The protein below binds the small molecule below.
Small molecule (SMILES): Nc1ncnc2c1ncn2[C@H]1C[C@H](O)[C@@H](COP(=O)(O)O)O1

Sequence of chain 1.S:
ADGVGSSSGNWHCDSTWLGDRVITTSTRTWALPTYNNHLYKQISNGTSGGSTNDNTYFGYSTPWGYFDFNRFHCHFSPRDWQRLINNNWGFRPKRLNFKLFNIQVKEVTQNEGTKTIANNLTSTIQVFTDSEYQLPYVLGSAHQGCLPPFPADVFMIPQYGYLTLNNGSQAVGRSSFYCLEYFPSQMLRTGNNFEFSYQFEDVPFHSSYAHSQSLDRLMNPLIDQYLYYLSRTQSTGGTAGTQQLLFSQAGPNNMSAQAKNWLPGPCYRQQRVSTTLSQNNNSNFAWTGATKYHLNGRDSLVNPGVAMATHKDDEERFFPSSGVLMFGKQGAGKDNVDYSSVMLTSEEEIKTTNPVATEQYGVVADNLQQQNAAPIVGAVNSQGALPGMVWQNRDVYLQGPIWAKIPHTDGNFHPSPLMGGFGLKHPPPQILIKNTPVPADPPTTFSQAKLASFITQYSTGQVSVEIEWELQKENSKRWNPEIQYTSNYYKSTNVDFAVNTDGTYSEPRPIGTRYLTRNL

Binding-site contacts:
Ligand atom C4 contacts residue PRO204 of chain 1.S at 4.0 Å (hydrophobic).
Ligand atom O5' contacts residue DC1 of chain 1.SC at 2.5 Å (h-bond).
Ligand atom OP1 contacts residue DC1 of chain 1.SC at 2.5 Å (h-bond).
Ligand atom C1' contacts residue PRO415 of chain 1.S at 3.7 Å (hydrophobic).
Ligand atom C2 contacts residue VAL203 of chain 1.S at 4.1 Å (hydrophobic).
Ligand atom C8 contacts residue SER416 of chain 1.S at 4.1 Å.
Ligand atom N6 contacts residue PHE422 of chain 1.S at 4.0 Å.
Ligand atom N9 contacts residue PRO415 of chain 1.S at 4.0 Å.
Ligand atom N9 contacts residue HIS414 of chain 1.S at 4.1 Å.
Ligand atom N1 contacts residue PRO415 of chain 1.S at 3.7 Å.
Ligand atom C4' contacts residue DC1 of chain 1.SC at 3.9 Å.
Ligand atom N7 contacts residue ASN393 of chain 1.S at 4.0 Å.
Ligand atom C6 contacts residue VAL203 of chain 1.S at 4.1 Å (hydrophobic).
Ligand atom C5 contacts residue PRO415 of chain 1.S at 3.7 Å (hydrophobic).
Ligand atom N7 contacts residue HIS414 of chain 1.S at 3.6 Å.
Ligand atom C2 contacts residue GLY423 of chain 1.S at 3.4 Å.
Ligand atom N3 contacts residue PRO415 of chain 1.S at 3.9 Å.
Ligand atom N1 contacts residue VAL203 of chain 1.S at 3.5 Å.
Ligand atom OP2 contacts residue DC1 of chain 1.SC at 2.5 Å (h-bond).
Ligand atom N7 contacts residue SER416 of chain 1.S at 3.3 Å.
Ligand atom C2' contacts residue PRO415 of chain 1.S at 3.8 Å (hydrophobic).
Ligand atom N6 contacts residue GLY421 of chain 1.S at 4.0 Å.
Ligand atom P contacts residue DC1 of chain 1.SC at 1.6 Å.
Ligand atom C6 contacts residue PRO204 of chain 1.S at 3.9 Å (hydrophobic).
Ligand atom C2' contacts residue HIS414 of chain 1.S at 3.2 Å.
Ligand atom C6 contacts residue PRO415 of chain 1.S at 3.7 Å (hydrophobic).
Ligand atom C4 contacts residue PRO415 of chain 1.S at 3.8 Å (hydrophobic).
Ligand atom N6 contacts residue GLY423 of chain 1.S at 3.5 Å (h-bond).
Ligand atom C2 contacts residue PRO204 of chain 1.S at 4.1 Å (hydrophobic).
Ligand atom C5' contacts residue DC1 of chain 1.SC at 3.1 Å.
Ligand atom N6 contacts residue SER416 of chain 1.S at 3.4 Å (h-bond).
Ligand atom C8 contacts residue HIS414 of chain 1.S at 3.0 Å.
Ligand atom N1 contacts residue GLY423 of chain 1.S at 3.0 Å (h-bond).
Ligand atom C6 contacts residue SER416 of chain 1.S at 4.0 Å.
Ligand atom O4' contacts residue DC1 of chain 1.SC at 3.9 Å.
Ligand atom N7 contacts residue PRO204 of chain 1.S at 4.1 Å.
Ligand atom C5 contacts residue SER416 of chain 1.S at 3.8 Å.
Ligand atom C6 contacts residue GLY423 of chain 1.S at 3.9 Å.
Ligand atom C2 contacts residue PRO415 of chain 1.S at 3.8 Å (hydrophobic).
Ligand atom C5 contacts residue PRO204 of chain 1.S at 3.8 Å (hydrophobic).